Binding-site contacts:
Ligand atom C contacts residue ARG338 of chain 1.B at 3.9 Å.
Ligand atom O contacts residue TYR317 of chain 1.B at 3.9 Å.
Ligand atom CB contacts residue TYR317 of chain 1.B at 3.9 Å (hydrophobic).
Ligand atom CB contacts residue PHE310 of chain 1.B at 3.3 Å (hydrophobic).
Ligand atom C contacts residue ASN314 of chain 1.B at 3.9 Å.
Ligand atom O3 contacts residue PHE310 of chain 1.B at 4.0 Å.
Ligand atom CB contacts residue ALA313 of chain 1.B at 3.6 Å (hydrophobic).
Ligand atom CA contacts residue TYR317 of chain 1.B at 3.7 Å (hydrophobic).
Ligand atom O3 contacts residue PHE116 of chain 1.B at 3.5 Å.
Ligand atom CB contacts residue PHE116 of chain 1.B at 4.2 Å (hydrophobic).
Ligand atom C contacts residue TRP331 of chain 1.B at 4.4 Å (hydrophobic).
Ligand atom CB contacts residue ASN314 of chain 1.B at 3.5 Å.
Ligand atom OXT contacts residue ARG338 of chain 1.B at 2.7 Å (salt-bridge).
Ligand atom CA contacts residue PHE310 of chain 1.B at 3.8 Å (hydrophobic).
Ligand atom C contacts residue TYR317 of chain 1.B at 4.0 Å (hydrophobic).
Ligand atom OXT contacts residue ASN314 of chain 1.B at 4.4 Å.
Ligand atom O3 contacts residue TRP331 of chain 1.B at 3.7 Å.
Ligand atom O3 contacts residue ARG338 of chain 1.B at 2.7 Å (salt-bridge).
Ligand atom CA contacts residue TRP331 of chain 1.B at 4.4 Å (hydrophobic).
Ligand atom OXT contacts residue PHE310 of chain 1.B at 4.3 Å.
Ligand atom O contacts residue ASN314 of chain 1.B at 2.8 Å (h-bond).
Ligand atom OXT contacts residue TRP331 of chain 1.B at 4.2 Å.
Ligand atom OXT contacts residue LYS335 of chain 1.B at 4.0 Å.
Ligand atom O3 contacts residue TYR317 of chain 1.B at 3.6 Å.
Ligand atom O3 contacts residue PRO115 of chain 1.B at 4.0 Å.
Ligand atom CA contacts residue ARG338 of chain 1.B at 3.6 Å.
Ligand atom C contacts residue PHE310 of chain 1.B at 4.1 Å (hydrophobic).
Ligand atom CA contacts residue PHE116 of chain 1.B at 4.3 Å (hydrophobic).

The protein below binds the small molecule below.
Small molecule (SMILES): CC(=O)C(=O)O

Sequence of chain 1.B:
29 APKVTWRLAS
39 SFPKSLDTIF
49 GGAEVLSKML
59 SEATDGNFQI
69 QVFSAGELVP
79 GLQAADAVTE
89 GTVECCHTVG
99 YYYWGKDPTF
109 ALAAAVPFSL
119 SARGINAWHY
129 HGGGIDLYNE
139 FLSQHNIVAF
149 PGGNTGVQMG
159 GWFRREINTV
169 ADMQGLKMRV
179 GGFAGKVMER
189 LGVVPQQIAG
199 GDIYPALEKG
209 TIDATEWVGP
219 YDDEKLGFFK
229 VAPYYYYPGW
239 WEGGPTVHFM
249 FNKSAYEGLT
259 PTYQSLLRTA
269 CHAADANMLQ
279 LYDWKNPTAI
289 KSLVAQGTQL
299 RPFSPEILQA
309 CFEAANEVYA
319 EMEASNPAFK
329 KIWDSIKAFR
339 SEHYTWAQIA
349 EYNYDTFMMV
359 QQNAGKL